This protein binds this small molecule.
Small molecule (SMILES): CC(=O)N[C@H]1[C@H](O[C@H]2[C@H](O)[C@@H](NC(C)=O)CO[C@@H]2CO)O[C@H](CO)[C@@H](O)[C@@H]1O

Sequence of chain 1.A:
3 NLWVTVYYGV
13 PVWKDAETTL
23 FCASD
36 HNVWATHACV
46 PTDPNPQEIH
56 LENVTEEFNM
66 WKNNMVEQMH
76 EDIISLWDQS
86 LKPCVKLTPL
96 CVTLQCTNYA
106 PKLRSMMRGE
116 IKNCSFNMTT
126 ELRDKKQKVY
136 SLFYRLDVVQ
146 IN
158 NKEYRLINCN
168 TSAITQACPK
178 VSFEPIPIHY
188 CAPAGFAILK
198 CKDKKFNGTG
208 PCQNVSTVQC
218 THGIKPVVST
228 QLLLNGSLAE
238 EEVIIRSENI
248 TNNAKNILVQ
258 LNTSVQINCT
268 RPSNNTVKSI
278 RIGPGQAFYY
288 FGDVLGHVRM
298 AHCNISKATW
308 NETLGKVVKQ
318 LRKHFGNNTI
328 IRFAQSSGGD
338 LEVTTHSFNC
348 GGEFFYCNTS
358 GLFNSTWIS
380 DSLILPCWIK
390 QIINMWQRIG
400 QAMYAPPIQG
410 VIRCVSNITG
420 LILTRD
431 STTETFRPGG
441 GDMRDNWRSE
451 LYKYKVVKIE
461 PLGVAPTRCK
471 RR

Binding-site contacts:
Ligand atom C2 contacts residue ASN118 of chain 1.A at 2.5 Å.
Ligand atom C8 contacts residue LEU137 of chain 1.A at 3.8 Å (hydrophobic).
Ligand atom N2 contacts residue ASN118 of chain 1.A at 2.9 Å (h-bond).
Ligand atom C8 contacts residue ASP290 of chain 1.A at 3.7 Å.
Ligand atom C7 contacts residue TYR104 of chain 1.A at 4.4 Å (hydrophobic).
Ligand atom C1 contacts residue ASN118 of chain 1.A at 1.4 Å.
Ligand atom C3 contacts residue ASN118 of chain 1.A at 3.8 Å.
Ligand atom C7 contacts residue LEU137 of chain 1.A at 4.5 Å (hydrophobic).
Ligand atom C4 contacts residue ASN118 of chain 1.A at 4.2 Å.
Ligand atom C8 contacts residue ASN118 of chain 1.A at 4.2 Å.
Ligand atom O5 contacts residue ASN118 of chain 1.A at 2.3 Å (h-bond).
Ligand atom O7 contacts residue TYR104 of chain 1.A at 3.9 Å.
Ligand atom O5 contacts residue TYR135 of chain 1.A at 3.9 Å.
Ligand atom C7 contacts residue TYR135 of chain 1.A at 4.2 Å (hydrophobic).
Ligand atom C7 contacts residue ASN118 of chain 1.A at 3.7 Å.
Ligand atom C8 contacts residue GLY289 of chain 1.A at 3.5 Å.
Ligand atom C5 contacts residue TYR135 of chain 1.A at 3.7 Å (hydrophobic).
Ligand atom C6 contacts residue TYR135 of chain 1.A at 4.0 Å (hydrophobic).
Ligand atom C8 contacts residue TYR135 of chain 1.A at 3.3 Å (hydrophobic).
Ligand atom C8 contacts residue TYR104 of chain 1.A at 4.1 Å (hydrophobic).
Ligand atom O7 contacts residue ASN118 of chain 1.A at 4.0 Å.
Ligand atom O7 contacts residue TYR135 of chain 1.A at 4.2 Å.
Ligand atom C1 contacts residue TYR135 of chain 1.A at 3.8 Å (hydrophobic).
Ligand atom C5 contacts residue ASN118 of chain 1.A at 3.6 Å.